A small-molecule ligand and the protein it binds are described below.
Small molecule (SMILES): Nc1ncnc2c1ncn2[C@@H]1O[C@H](CO[P](=O)(O)O[C@H]2[C@@H](O)[C@H](n3cnc4c(N)ncnc43)O[C@@H]2CO[P](=O)(O)O[C@H]2[C@@H](O)[C@H](N)O[C@@H]2CO[P](=O)(O)O[C@H]2[C@@H](O)[C@H](N)O[C@@H]2CO[P](=O)(O)O[C@H]2[C@@H](O)[C@H](N)O[C@@H]2CO[P](=O)(O)O[C@H]2[C@@H](O)[C@H](N)O[C@@H]2CO[P](=O)(O)O[C@H]2[C@@H](O)[C@H](N)O[C@@H]2CO[P](=O)(O)O[C@H]2[C@@H](O)[C@H](N)O[C@@H]2COP(=O)=O)[C@@H](O)[C@H]1O

Sequence of chain 1.C:
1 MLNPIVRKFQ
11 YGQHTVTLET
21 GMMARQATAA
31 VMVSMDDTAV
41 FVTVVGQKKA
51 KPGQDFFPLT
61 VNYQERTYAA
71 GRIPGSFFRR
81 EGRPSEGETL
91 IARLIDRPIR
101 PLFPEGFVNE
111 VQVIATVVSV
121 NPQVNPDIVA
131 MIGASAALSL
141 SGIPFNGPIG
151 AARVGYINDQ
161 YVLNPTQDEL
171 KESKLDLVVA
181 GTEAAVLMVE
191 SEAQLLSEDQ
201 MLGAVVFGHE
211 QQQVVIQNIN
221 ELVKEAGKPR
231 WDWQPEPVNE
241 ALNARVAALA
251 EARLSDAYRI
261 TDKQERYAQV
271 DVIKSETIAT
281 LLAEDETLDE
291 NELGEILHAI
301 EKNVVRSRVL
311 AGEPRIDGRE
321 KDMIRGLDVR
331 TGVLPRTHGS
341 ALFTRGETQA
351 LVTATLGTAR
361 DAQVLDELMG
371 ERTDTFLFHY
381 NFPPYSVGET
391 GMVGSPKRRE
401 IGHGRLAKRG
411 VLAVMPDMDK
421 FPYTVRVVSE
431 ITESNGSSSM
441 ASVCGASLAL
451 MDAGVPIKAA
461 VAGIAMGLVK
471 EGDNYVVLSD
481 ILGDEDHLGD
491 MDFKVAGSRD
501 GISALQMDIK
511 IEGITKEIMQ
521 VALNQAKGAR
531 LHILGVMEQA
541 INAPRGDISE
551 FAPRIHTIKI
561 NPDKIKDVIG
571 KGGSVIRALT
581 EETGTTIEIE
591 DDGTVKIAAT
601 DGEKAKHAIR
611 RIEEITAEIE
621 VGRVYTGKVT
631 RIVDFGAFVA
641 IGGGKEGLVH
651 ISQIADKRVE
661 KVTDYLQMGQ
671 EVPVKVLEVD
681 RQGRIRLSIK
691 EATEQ

Sequence of chain 1.B:
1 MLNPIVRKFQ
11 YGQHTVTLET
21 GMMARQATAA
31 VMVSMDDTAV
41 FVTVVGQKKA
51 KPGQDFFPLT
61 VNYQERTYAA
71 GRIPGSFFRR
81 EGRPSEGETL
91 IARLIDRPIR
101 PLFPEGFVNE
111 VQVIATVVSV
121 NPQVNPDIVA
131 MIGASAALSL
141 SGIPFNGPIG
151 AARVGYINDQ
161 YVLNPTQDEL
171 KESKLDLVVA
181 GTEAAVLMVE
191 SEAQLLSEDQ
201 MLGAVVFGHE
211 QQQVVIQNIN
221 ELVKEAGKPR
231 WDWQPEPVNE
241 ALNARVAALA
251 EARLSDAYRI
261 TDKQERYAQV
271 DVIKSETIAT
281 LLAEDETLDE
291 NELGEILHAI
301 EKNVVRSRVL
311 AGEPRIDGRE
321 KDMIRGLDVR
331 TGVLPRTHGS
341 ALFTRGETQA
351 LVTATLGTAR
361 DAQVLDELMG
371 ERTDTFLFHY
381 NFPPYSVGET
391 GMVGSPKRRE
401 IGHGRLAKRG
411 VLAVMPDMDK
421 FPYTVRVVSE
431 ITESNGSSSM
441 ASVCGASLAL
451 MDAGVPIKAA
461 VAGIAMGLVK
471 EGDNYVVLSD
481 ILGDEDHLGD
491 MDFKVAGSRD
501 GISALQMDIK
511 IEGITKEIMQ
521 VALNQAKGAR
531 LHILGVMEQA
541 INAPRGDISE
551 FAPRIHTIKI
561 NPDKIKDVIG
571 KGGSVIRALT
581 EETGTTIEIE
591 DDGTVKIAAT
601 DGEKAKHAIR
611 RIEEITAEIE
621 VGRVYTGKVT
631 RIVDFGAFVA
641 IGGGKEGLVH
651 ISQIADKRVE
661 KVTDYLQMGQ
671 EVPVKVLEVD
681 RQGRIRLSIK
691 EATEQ

Sequence of chain 1.A:
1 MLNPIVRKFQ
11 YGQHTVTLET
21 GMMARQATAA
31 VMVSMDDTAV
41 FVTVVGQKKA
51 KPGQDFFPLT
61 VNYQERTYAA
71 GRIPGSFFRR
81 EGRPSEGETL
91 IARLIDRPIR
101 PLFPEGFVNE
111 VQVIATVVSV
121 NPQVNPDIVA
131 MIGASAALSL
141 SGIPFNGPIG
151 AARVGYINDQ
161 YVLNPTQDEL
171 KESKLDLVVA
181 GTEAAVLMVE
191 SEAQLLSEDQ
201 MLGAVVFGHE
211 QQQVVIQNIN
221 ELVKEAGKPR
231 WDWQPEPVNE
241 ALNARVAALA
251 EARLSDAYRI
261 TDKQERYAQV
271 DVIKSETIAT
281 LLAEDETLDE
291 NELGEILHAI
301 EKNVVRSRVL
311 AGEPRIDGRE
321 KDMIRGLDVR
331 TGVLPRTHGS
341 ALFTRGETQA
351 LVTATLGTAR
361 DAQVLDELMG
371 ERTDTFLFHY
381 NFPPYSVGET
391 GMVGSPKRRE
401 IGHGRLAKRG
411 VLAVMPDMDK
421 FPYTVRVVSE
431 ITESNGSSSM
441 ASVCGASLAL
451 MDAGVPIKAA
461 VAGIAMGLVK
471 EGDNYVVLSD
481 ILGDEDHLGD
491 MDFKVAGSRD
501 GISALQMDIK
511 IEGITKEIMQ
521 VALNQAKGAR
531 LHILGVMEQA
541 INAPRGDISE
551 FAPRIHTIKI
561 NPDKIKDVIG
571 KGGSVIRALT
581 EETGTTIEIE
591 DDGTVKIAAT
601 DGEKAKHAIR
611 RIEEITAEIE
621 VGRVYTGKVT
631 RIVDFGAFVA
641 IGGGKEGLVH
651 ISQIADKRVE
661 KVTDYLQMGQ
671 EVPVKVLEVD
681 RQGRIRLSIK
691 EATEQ

Binding-site contacts:
Ligand atom C5' contacts residue PHE77 of chain 1.A at 3.7 Å (hydrophobic).
Ligand atom O3' contacts residue GLY572 of chain 1.B at 2.9 Å (h-bond).
Ligand atom C4' contacts residue GLY572 of chain 1.C at 3.4 Å.
Ligand atom N9 contacts residue GLY572 of chain 1.C at 3.3 Å (h-bond).
Ligand atom O2' contacts residue GLY573 of chain 1.C at 3.6 Å.
Ligand atom O2' contacts residue ILE589 of chain 1.B at 3.7 Å.
Ligand atom OP1 contacts residue GLY572 of chain 1.B at 3.3 Å (h-bond).
Ligand atom O2' contacts residue ILE569 of chain 1.C at 2.8 Å (h-bond).
Ligand atom O2' contacts residue GLY572 of chain 1.C at 3.8 Å.
Ligand atom O5' contacts residue GLY572 of chain 1.B at 3.5 Å.
Ligand atom O5' contacts residue GLY572 of chain 1.C at 3.5 Å (h-bond).
Ligand atom C2' contacts residue GLY573 of chain 1.C at 3.8 Å.
Ligand atom O4' contacts residue PHE77 of chain 1.A at 3.4 Å.
Ligand atom N9 contacts residue PHE77 of chain 1.A at 3.7 Å.
Ligand atom P contacts residue GLY572 of chain 1.B at 3.7 Å.
Ligand atom O4' contacts residue ILE569 of chain 1.B at 3.7 Å.
Ligand atom N9 contacts residue SER574 of chain 1.C at 3.6 Å.
Ligand atom N1 contacts residue ASP366 of chain 1.A at 3.1 Å (salt-bridge).
Ligand atom C5' contacts residue GLY75 of chain 1.A at 3.8 Å.
Ligand atom O5' contacts residue PHE77 of chain 1.A at 3.7 Å.
Ligand atom C4' contacts residue GLY572 of chain 1.B at 3.6 Å.
Ligand atom O2' contacts residue ILE569 of chain 1.B at 3.6 Å.
Ligand atom C1' contacts residue GLY572 of chain 1.C at 3.7 Å.
Ligand atom O4' contacts residue GLY572 of chain 1.B at 3.5 Å (h-bond).
Ligand atom C5 contacts residue PHE77 of chain 1.A at 3.7 Å (hydrophobic).
Ligand atom C2' contacts residue SER574 of chain 1.C at 3.8 Å.
Ligand atom O2' contacts residue SER574 of chain 1.C at 3.6 Å.
Ligand atom OP2 contacts residue GLY572 of chain 1.A at 3.5 Å.
Ligand atom OP2 contacts residue GLY573 of chain 1.A at 3.3 Å (h-bond).
Ligand atom N1 contacts residue GLY75 of chain 1.A at 3.7 Å.
Ligand atom O4' contacts residue GLY570 of chain 1.B at 3.3 Å (h-bond).
Ligand atom OP1 contacts residue GLY573 of chain 1.A at 3.6 Å (h-bond).
Ligand atom C5' contacts residue GLY572 of chain 1.C at 3.4 Å.
Ligand atom C1' contacts residue GLY570 of chain 1.B at 3.5 Å.
Ligand atom N9 contacts residue GLY570 of chain 1.C at 3.4 Å.
Ligand atom O4' contacts residue GLY572 of chain 1.C at 3.4 Å (h-bond).
Ligand atom OP2 contacts residue PHE77 of chain 1.A at 3.4 Å.
Ligand atom C8 contacts residue PHE77 of chain 1.A at 3.7 Å (hydrophobic).
Ligand atom O3' contacts residue GLY572 of chain 1.C at 3.3 Å.
Ligand atom N6 contacts residue ASP366 of chain 1.A at 3.5 Å (salt-bridge).